Sequence of chain 1.A:
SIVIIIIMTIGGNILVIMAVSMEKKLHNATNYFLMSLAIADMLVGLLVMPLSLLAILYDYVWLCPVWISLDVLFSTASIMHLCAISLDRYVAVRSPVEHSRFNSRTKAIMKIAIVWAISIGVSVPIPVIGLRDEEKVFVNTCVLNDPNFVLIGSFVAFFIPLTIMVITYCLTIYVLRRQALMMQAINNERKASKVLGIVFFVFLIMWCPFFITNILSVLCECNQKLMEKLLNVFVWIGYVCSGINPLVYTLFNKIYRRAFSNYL

Binding-site contacts:
Ligand atom O1 contacts residue GLU161 of chain 1.A at 3.5 Å.
Ligand atom C3 contacts residue GLU161 of chain 1.A at 4.3 Å.
Ligand atom C26 contacts residue ILE181 of chain 1.A at 3.7 Å (hydrophobic).
Ligand atom C10 contacts residue PHE165 of chain 1.A at 4.3 Å (hydrophobic).
Ligand atom C19 contacts residue PHE165 of chain 1.A at 3.2 Å (hydrophobic).
Ligand atom C18 contacts residue MET173 of chain 1.A at 3.9 Å (hydrophobic).
Ligand atom C11 contacts residue PHE165 of chain 1.A at 3.8 Å (hydrophobic).
Ligand atom C24 contacts residue ALA147 of chain 1.A at 4.4 Å (hydrophobic).
Ligand atom C22 contacts residue LEU150 of chain 1.A at 4.0 Å (hydrophobic).
Ligand atom C1 contacts residue PHE165 of chain 1.A at 3.7 Å (hydrophobic).
Ligand atom C2 contacts residue PHE165 of chain 1.A at 3.5 Å (hydrophobic).
Ligand atom C1 contacts residue VAL154 of chain 1.A at 4.1 Å (hydrophobic).
Ligand atom C9 contacts residue VAL154 of chain 1.A at 4.5 Å (hydrophobic).
Ligand atom C24 contacts residue LEU150 of chain 1.A at 4.3 Å (hydrophobic).
Ligand atom C27 contacts residue CYS146 of chain 1.A at 4.2 Å (hydrophobic).
Ligand atom C26 contacts residue ILE177 of chain 1.A at 3.7 Å (hydrophobic).

The protein below binds the small molecule below.
Small molecule (SMILES): CC(C)CCC[C@@H](C)[C@H]1CC[C@H]2[C@@H]3CC=C4C[C@@H](O)CC[C@]4(C)[C@H]3CC[C@]12C